A small-molecule ligand and the protein it binds are described below.
Small molecule (SMILES): CC(=O)N[C@H]1[C@H](O[C@H]2[C@H](O)[C@@H](NC(C)=O)CO[C@@H]2CO)O[C@H](CO)[C@@H](O)[C@@H]1O

Sequence of chain 1.C:
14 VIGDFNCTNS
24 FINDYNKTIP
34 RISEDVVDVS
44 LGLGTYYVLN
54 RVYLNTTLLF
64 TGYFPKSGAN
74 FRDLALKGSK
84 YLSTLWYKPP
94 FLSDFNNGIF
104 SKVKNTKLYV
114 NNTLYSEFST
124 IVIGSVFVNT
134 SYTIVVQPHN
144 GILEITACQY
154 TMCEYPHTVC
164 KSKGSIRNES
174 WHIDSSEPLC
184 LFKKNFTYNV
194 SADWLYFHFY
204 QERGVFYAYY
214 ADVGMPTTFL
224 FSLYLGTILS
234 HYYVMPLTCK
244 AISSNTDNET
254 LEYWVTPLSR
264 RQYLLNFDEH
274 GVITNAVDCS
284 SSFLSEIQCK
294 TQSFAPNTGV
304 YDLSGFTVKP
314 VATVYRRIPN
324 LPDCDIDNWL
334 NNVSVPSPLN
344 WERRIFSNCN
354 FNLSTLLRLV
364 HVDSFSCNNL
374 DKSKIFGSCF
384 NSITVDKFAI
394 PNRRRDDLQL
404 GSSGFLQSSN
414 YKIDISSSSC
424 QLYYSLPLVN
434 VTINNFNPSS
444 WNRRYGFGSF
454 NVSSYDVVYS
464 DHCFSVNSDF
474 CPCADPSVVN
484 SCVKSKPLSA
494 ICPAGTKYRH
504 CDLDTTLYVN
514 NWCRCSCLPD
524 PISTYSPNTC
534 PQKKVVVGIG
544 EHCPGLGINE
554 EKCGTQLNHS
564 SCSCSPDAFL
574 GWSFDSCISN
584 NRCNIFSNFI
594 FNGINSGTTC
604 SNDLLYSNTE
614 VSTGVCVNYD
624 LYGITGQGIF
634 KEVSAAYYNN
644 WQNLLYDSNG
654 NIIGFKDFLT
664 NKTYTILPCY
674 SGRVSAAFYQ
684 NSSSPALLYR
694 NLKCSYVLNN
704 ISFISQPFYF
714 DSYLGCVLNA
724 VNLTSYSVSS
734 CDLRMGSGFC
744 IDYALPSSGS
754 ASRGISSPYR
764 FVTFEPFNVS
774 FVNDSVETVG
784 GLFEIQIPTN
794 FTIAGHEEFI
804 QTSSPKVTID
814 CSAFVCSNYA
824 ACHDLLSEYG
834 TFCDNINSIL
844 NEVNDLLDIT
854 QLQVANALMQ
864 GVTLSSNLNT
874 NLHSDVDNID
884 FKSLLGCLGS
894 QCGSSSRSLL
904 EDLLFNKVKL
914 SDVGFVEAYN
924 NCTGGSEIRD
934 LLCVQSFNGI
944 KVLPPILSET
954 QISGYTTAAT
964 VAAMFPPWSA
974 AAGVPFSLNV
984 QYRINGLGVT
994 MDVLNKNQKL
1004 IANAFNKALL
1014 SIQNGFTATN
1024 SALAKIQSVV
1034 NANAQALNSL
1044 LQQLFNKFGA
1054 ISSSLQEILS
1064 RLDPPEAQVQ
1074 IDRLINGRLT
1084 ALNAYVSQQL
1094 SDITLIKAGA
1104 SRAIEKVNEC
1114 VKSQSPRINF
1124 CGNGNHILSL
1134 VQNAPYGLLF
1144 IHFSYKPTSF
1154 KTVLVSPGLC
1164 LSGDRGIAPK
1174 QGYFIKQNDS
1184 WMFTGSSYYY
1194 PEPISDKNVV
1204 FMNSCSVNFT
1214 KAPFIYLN

Binding-site contacts:
Ligand atom C3 contacts residue THR358 of chain 1.C at 4.4 Å.
Ligand atom C3 contacts residue TYR528 of chain 1.B at 3.7 Å (hydrophobic).
Ligand atom C2 contacts residue ASN605 of chain 1.C at 4.1 Å.
Ligand atom C7 contacts residue ASN355 of chain 1.C at 3.8 Å.
Ligand atom C7 contacts residue TYR528 of chain 1.B at 3.9 Å (hydrophobic).
Ligand atom C6 contacts residue THR358 of chain 1.C at 4.4 Å.
Ligand atom O5 contacts residue TYR528 of chain 1.B at 3.8 Å.
Ligand atom O4 contacts residue TYR528 of chain 1.B at 3.4 Å.
Ligand atom C1 contacts residue TYR528 of chain 1.B at 3.9 Å (hydrophobic).
Ligand atom C3 contacts residue ASN355 of chain 1.C at 3.8 Å.
Ligand atom C1 contacts residue THR358 of chain 1.C at 3.4 Å.
Ligand atom O5 contacts residue THR358 of chain 1.C at 3.8 Å.
Ligand atom C4 contacts residue TYR528 of chain 1.B at 4.3 Å (hydrophobic).
Ligand atom C2 contacts residue TYR528 of chain 1.B at 3.8 Å (hydrophobic).
Ligand atom O7 contacts residue TYR528 of chain 1.B at 2.9 Å (h-bond).
Ligand atom C2 contacts residue ASN355 of chain 1.C at 2.4 Å.
Ligand atom C1 contacts residue ASN605 of chain 1.C at 4.1 Å.
Ligand atom O3 contacts residue TYR528 of chain 1.B at 3.4 Å.
Ligand atom N2 contacts residue ASN605 of chain 1.C at 4.2 Å.
Ligand atom C5 contacts residue ASP326 of chain 1.C at 4.4 Å.
Ligand atom C8 contacts residue TYR528 of chain 1.B at 3.5 Å (hydrophobic).
Ligand atom C8 contacts residue ASN605 of chain 1.C at 3.7 Å.
Ligand atom O7 contacts residue ARG361 of chain 1.C at 4.5 Å.
Ligand atom C1 contacts residue ASP326 of chain 1.C at 4.1 Å.
Ligand atom C6 contacts residue ASP326 of chain 1.C at 3.6 Å.
Ligand atom O7 contacts residue ASN605 of chain 1.C at 4.0 Å.
Ligand atom C7 contacts residue ASN605 of chain 1.C at 3.8 Å.
Ligand atom O5 contacts residue ASN355 of chain 1.C at 2.4 Å (h-bond).
Ligand atom C1 contacts residue ASN355 of chain 1.C at 1.4 Å.
Ligand atom N2 contacts residue ASN355 of chain 1.C at 2.9 Å (h-bond).
Ligand atom C5 contacts residue ASN355 of chain 1.C at 3.7 Å.
Ligand atom C5 contacts residue THR358 of chain 1.C at 3.8 Å.
Ligand atom O7 contacts residue ASN355 of chain 1.C at 4.3 Å.
Ligand atom C4 contacts residue ASN355 of chain 1.C at 4.2 Å.
Ligand atom C4 contacts residue ASP326 of chain 1.C at 4.3 Å.
Ligand atom C2 contacts residue THR358 of chain 1.C at 4.4 Å.
Ligand atom O6 contacts residue THR358 of chain 1.C at 3.6 Å.
Ligand atom O6 contacts residue TYR528 of chain 1.B at 4.0 Å.
Ligand atom N2 contacts residue TYR528 of chain 1.B at 4.2 Å.

Sequence of chain 1.B:
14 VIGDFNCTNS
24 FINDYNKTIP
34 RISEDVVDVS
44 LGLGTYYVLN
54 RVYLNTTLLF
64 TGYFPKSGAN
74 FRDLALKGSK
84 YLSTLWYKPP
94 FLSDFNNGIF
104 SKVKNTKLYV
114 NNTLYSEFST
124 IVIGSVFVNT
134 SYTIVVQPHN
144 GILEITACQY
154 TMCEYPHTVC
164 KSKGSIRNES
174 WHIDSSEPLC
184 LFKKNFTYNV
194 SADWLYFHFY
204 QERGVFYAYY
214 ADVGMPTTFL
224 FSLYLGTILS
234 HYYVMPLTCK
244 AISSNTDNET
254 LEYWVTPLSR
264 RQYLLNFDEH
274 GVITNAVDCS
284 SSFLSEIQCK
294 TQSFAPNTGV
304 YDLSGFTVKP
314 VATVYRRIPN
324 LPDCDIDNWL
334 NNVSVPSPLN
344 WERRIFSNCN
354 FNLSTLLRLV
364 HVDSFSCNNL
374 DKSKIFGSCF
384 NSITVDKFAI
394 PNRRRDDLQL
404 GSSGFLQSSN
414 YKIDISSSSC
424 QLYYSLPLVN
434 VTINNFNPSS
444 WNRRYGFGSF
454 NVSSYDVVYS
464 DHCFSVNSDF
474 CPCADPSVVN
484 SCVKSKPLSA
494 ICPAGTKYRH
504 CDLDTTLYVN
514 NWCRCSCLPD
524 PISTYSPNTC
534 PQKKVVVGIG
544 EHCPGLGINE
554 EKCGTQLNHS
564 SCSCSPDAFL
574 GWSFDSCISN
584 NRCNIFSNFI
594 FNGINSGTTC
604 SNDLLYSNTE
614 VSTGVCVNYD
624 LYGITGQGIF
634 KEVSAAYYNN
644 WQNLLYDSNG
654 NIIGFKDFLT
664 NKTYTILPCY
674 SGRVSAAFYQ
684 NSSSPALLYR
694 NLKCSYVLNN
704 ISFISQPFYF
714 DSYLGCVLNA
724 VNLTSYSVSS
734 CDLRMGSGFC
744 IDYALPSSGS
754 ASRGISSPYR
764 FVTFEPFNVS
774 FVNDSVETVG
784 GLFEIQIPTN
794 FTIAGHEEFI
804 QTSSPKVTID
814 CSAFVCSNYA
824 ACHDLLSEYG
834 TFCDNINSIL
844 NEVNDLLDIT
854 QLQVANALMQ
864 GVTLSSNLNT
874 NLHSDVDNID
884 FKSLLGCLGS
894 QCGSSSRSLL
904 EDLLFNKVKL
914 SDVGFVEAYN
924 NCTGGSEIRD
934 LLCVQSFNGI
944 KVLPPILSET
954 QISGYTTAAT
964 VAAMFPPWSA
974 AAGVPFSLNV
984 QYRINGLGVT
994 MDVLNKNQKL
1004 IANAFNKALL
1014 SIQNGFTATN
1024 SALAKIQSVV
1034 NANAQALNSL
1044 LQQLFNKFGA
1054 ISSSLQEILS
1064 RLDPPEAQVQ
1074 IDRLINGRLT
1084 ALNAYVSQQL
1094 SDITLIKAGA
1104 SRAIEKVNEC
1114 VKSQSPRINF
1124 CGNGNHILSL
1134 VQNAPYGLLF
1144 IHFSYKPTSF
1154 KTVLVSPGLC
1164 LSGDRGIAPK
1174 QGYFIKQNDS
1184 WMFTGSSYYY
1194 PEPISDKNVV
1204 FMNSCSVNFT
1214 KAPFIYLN